Sequence of chain 1.K:
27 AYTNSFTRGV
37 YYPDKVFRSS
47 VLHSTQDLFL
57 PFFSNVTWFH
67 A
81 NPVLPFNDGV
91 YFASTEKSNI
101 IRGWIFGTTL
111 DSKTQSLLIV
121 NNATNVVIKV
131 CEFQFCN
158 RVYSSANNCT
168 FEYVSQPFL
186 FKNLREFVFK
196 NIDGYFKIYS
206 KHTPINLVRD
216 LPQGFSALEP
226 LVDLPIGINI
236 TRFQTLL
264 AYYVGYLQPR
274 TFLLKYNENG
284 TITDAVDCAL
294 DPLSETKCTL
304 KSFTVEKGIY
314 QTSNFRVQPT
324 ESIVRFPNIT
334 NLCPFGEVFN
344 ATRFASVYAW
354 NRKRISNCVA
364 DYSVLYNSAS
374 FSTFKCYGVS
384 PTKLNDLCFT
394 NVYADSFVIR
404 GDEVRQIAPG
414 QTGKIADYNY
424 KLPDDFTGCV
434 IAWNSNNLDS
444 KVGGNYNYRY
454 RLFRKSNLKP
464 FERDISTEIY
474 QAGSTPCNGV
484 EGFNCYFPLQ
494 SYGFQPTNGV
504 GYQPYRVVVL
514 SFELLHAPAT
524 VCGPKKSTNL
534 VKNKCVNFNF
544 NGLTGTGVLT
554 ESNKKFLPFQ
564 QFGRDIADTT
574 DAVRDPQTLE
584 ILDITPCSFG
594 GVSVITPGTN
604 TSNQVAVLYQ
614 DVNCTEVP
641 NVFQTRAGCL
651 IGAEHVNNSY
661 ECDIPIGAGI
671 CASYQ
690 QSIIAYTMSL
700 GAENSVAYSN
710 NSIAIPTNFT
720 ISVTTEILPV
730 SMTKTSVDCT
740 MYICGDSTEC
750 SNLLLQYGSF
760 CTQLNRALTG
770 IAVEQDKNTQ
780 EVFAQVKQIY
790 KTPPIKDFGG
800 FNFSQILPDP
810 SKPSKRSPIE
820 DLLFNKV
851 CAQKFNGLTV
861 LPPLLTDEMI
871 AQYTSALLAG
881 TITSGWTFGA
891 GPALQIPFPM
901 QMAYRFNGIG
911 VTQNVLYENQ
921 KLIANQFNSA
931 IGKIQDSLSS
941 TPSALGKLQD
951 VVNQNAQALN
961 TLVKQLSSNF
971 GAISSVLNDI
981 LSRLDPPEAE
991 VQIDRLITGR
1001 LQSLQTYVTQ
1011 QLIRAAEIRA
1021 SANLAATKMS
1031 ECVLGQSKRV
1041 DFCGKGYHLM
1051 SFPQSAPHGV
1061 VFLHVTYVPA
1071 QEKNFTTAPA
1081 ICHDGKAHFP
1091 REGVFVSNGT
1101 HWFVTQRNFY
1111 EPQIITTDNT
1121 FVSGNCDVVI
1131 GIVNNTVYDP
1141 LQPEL

Binding-site contacts:
Ligand atom C3 contacts residue ASN1134 of chain 1.K at 3.9 Å.
Ligand atom O5 contacts residue ASN1134 of chain 1.K at 2.4 Å (h-bond).
Ligand atom C1 contacts residue ASN1134 of chain 1.K at 1.5 Å.
Ligand atom C2 contacts residue ASN1134 of chain 1.K at 2.5 Å.
Ligand atom C5 contacts residue ASN1134 of chain 1.K at 3.7 Å.
Ligand atom O7 contacts residue ASN1134 of chain 1.K at 3.8 Å.
Ligand atom N2 contacts residue ASN1134 of chain 1.K at 3.0 Å (h-bond).
Ligand atom C7 contacts residue ASN1134 of chain 1.K at 3.6 Å.
Ligand atom C4 contacts residue ASN1134 of chain 1.K at 4.3 Å.

The protein below binds the small molecule below.
Small molecule (SMILES): CC(=O)N[C@@H]1[C@@H](O)[C@H](O)[C@@H](CO)O[C@H]1O